Sequence of chain 1.G:
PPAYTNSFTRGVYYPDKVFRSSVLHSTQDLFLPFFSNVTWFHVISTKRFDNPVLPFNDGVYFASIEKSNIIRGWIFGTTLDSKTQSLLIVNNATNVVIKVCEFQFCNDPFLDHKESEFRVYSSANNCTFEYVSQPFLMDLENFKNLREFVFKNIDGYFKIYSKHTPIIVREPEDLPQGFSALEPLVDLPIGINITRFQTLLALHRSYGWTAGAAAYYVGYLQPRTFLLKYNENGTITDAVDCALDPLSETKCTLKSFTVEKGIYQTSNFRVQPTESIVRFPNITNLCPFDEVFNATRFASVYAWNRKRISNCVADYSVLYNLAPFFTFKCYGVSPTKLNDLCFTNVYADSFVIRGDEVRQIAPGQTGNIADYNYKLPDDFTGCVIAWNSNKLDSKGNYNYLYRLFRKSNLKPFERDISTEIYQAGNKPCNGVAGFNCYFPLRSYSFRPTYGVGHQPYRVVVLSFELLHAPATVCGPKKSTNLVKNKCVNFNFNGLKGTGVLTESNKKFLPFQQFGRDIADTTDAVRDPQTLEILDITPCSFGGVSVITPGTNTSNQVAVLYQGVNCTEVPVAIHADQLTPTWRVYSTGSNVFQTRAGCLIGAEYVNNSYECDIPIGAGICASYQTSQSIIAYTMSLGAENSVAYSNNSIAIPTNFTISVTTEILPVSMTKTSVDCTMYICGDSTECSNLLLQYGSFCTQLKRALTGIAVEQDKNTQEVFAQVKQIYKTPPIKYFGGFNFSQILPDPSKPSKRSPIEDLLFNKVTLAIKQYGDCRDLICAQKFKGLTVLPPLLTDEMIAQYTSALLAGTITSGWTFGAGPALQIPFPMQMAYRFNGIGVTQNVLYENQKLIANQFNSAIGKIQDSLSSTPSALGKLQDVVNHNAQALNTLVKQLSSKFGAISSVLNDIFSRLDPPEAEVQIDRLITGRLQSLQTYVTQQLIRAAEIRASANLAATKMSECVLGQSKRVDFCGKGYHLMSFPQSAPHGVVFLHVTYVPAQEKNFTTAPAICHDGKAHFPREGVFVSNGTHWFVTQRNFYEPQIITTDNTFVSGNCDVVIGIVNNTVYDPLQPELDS

Binding-site contacts:
Ligand atom C5 contacts residue ASN714 of chain 1.G at 3.4 Å.
Ligand atom C4 contacts residue LEU919 of chain 1.G at 4.5 Å (hydrophobic).
Ligand atom C7 contacts residue LEU919 of chain 1.G at 4.2 Å (hydrophobic).
Ligand atom C6 contacts residue GLN1068 of chain 1.G at 4.4 Å.
Ligand atom O7 contacts residue ASN714 of chain 1.G at 2.8 Å (h-bond).
Ligand atom C6 contacts residue ASN714 of chain 1.G at 3.3 Å.
Ligand atom C4 contacts residue ASN714 of chain 1.G at 4.0 Å.
Ligand atom C7 contacts residue THR713 of chain 1.G at 4.5 Å.
Ligand atom C3 contacts residue ASN714 of chain 1.G at 3.7 Å.
Ligand atom C2 contacts residue LEU919 of chain 1.G at 4.5 Å (hydrophobic).
Ligand atom O4 contacts residue LEU919 of chain 1.G at 3.8 Å.
Ligand atom O7 contacts residue THR713 of chain 1.G at 3.9 Å.
Ligand atom O5 contacts residue LEU919 of chain 1.G at 3.4 Å.
Ligand atom C3 contacts residue LEU919 of chain 1.G at 4.0 Å (hydrophobic).
Ligand atom C5 contacts residue LEU919 of chain 1.G at 4.3 Å (hydrophobic).
Ligand atom O7 contacts residue LEU919 of chain 1.G at 3.5 Å.
Ligand atom O5 contacts residue ASN714 of chain 1.G at 2.5 Å (h-bond).
Ligand atom C1 contacts residue LEU919 of chain 1.G at 3.9 Å (hydrophobic).
Ligand atom C7 contacts residue ASN714 of chain 1.G at 3.3 Å.
Ligand atom C2 contacts residue ASN714 of chain 1.G at 2.5 Å.
Ligand atom O6 contacts residue PHE715 of chain 1.G at 4.4 Å.
Ligand atom N2 contacts residue ASN714 of chain 1.G at 3.2 Å (h-bond).
Ligand atom C8 contacts residue GLN923 of chain 1.G at 4.5 Å.
Ligand atom O6 contacts residue GLN1068 of chain 1.G at 4.3 Å.
Ligand atom C1 contacts residue ASN714 of chain 1.G at 1.4 Å.
Ligand atom O6 contacts residue ASN714 of chain 1.G at 3.1 Å (h-bond).

A protein and the small-molecule ligand that binds it are described below.
Small molecule (SMILES): CC(=O)N[C@H]1[C@H](O[C@H]2[C@H](O)[C@@H](NC(C)=O)CO[C@@H]2CO)O[C@H](CO)[C@@H](O)[C@@H]1O